A small-molecule ligand and the protein it binds are described below.
Small molecule (SMILES): CC(=O)N[C@@H]1[C@@H](O)[C@H](O[C@@H]2O[C@H](CO)[C@@H](O[C@@H]3O[C@H](CO)[C@@H](O)[C@H](O)[C@H]3NC(C)=O)[C@H](O)[C@H]2NC(C)=O)[C@@H](CO)O[C@H]1O

Binding-site contacts:
Ligand atom C8 contacts residue TYR189 of chain 1.A at 3.3 Å (hydrophobic).
Ligand atom C8 contacts residue TYR97 of chain 1.A at 3.5 Å (hydrophobic).
Ligand atom O3 contacts residue ALA187 of chain 1.A at 3.7 Å.
Ligand atom O7 contacts residue LEU169 of chain 1.A at 3.3 Å.
Ligand atom C7 contacts residue TYR97 of chain 1.A at 3.9 Å (hydrophobic).
Ligand atom O5 contacts residue TYR119 of chain 1.A at 3.6 Å (h-bond).
Ligand atom C1 contacts residue CYS122 of chain 1.A at 3.7 Å (hydrophobic).
Ligand atom O7 contacts residue PHE185 of chain 1.A at 3.4 Å.
Ligand atom C3 contacts residue TYR97 of chain 1.A at 3.6 Å (hydrophobic).
Ligand atom C5 contacts residue PHE185 of chain 1.A at 3.8 Å (hydrophobic).
Ligand atom C6 contacts residue LYS120 of chain 1.A at 3.2 Å.
Ligand atom O7 contacts residue HIS294 of chain 1.A at 2.8 Å (h-bond).
Ligand atom C7 contacts residue HIS294 of chain 1.A at 3.8 Å.
Ligand atom C8 contacts residue LEU167 of chain 1.A at 3.9 Å (hydrophobic).
Ligand atom O6 contacts residue PHE185 of chain 1.A at 3.6 Å.
Ligand atom C8 contacts residue TYR170 of chain 1.A at 3.4 Å (hydrophobic).
Ligand atom C7 contacts residue PHE185 of chain 1.A at 3.8 Å (hydrophobic).
Ligand atom O3 contacts residue SER186 of chain 1.A at 3.5 Å.
Ligand atom C3 contacts residue HIS121 of chain 1.A at 3.5 Å.
Ligand atom C8 contacts residue CYS122 of chain 1.A at 3.7 Å (hydrophobic).
Ligand atom C7 contacts residue CYS122 of chain 1.A at 3.8 Å (hydrophobic).
Ligand atom N2 contacts residue CYS122 of chain 1.A at 2.9 Å (h-bond).
Ligand atom C5 contacts residue LYS120 of chain 1.A at 3.2 Å.
Ligand atom O1 contacts residue TYR119 of chain 1.A at 3.0 Å (h-bond).
Ligand atom C7 contacts residue SER186 of chain 1.A at 4.0 Å.
Ligand atom C2 contacts residue HIS294 of chain 1.A at 3.8 Å.
Ligand atom C2 contacts residue CYS122 of chain 1.A at 3.7 Å (hydrophobic).
Ligand atom C7 contacts residue ALA187 of chain 1.A at 3.7 Å (hydrophobic).
Ligand atom O3 contacts residue LEU169 of chain 1.A at 3.2 Å.
Ligand atom O4 contacts residue HIS121 of chain 1.A at 3.4 Å (h-bond).
Ligand atom O3 contacts residue TYR97 of chain 1.A at 3.2 Å (h-bond).
Ligand atom O6 contacts residue LEU167 of chain 1.A at 3.6 Å.
Ligand atom O7 contacts residue TYR170 of chain 1.A at 3.0 Å (h-bond).
Ligand atom O7 contacts residue HIS121 of chain 1.A at 3.2 Å.
Ligand atom N2 contacts residue TYR97 of chain 1.A at 4.0 Å.
Ligand atom C1 contacts residue TYR119 of chain 1.A at 3.2 Å (hydrophobic).
Ligand atom O7 contacts residue ALA187 of chain 1.A at 2.6 Å (h-bond).
Ligand atom C7 contacts residue TYR170 of chain 1.A at 3.8 Å (hydrophobic).
Ligand atom O7 contacts residue SER186 of chain 1.A at 2.8 Å (h-bond).
Ligand atom C4 contacts residue HIS121 of chain 1.A at 3.8 Å.

Sequence of chain 1.A:
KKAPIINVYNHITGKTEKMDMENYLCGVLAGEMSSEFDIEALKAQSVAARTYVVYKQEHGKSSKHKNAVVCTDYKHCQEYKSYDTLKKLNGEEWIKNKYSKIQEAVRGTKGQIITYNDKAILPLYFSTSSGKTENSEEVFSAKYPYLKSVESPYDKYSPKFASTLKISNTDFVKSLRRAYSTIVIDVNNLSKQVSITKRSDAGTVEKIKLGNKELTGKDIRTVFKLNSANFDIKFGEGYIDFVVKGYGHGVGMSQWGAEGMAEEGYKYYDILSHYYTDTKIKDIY